Binding-site contacts:
Ligand atom C8 contacts residue TRP47 of chain 17.E at 4.0 Å (hydrophobic).
Ligand atom C2' contacts residue LYS143 of chain 17.E at 4.5 Å.
Ligand atom C2 contacts residue TRP47 of chain 17.E at 3.8 Å (hydrophobic).
Ligand atom N9 contacts residue TRP47 of chain 17.E at 4.0 Å.
Ligand atom N7 contacts residue LYS143 of chain 17.E at 3.7 Å.
Ligand atom N6 contacts residue TRP47 of chain 17.E at 4.2 Å.
Ligand atom N9 contacts residue GLU140 of chain 17.E at 4.1 Å.
Ligand atom O4' contacts residue GLU140 of chain 17.E at 4.1 Å.
Ligand atom C5 contacts residue TRP47 of chain 17.E at 4.0 Å (hydrophobic).
Ligand atom O4' contacts residue TRP47 of chain 17.E at 4.0 Å.
Ligand atom C6 contacts residue TRP47 of chain 17.E at 3.9 Å (hydrophobic).
Ligand atom C2' contacts residue GLU140 of chain 17.E at 3.5 Å.
Ligand atom C1' contacts residue GLU140 of chain 17.E at 3.2 Å.
Ligand atom N1 contacts residue TRP47 of chain 17.E at 3.8 Å.
Ligand atom C1' contacts residue TRP47 of chain 17.E at 4.3 Å (hydrophobic).
Ligand atom N7 contacts residue TRP47 of chain 17.E at 4.0 Å.
Ligand atom O4' contacts residue LYS143 of chain 17.E at 4.2 Å.
Ligand atom C8 contacts residue GLU140 of chain 17.E at 4.1 Å.
Ligand atom C4 contacts residue TRP47 of chain 17.E at 3.9 Å (hydrophobic).
Ligand atom O2' contacts residue GLU140 of chain 17.E at 3.0 Å (salt-bridge).
Ligand atom C8 contacts residue LYS143 of chain 17.E at 2.8 Å.
Ligand atom N3 contacts residue TRP47 of chain 17.E at 3.9 Å.
Ligand atom OP1 contacts residue LYS45 of chain 28.F at 4.3 Å.
Ligand atom N9 contacts residue LYS143 of chain 17.E at 3.8 Å.
Ligand atom C1' contacts residue LYS143 of chain 17.E at 4.0 Å.

A small-molecule ligand and the protein it binds are described below.
Small molecule (SMILES): Nc1ncnc2c1ncn2[C@@H]1O[C@H](COP(=O)=O)[C@@H](O[P](=O)(O)OC[C@H]2O[C@@H](n3ccc(=O)[nH]c3=O)[C@H](O)[C@@H]2O)[C@H]1O

Sequence of chain 17.E:
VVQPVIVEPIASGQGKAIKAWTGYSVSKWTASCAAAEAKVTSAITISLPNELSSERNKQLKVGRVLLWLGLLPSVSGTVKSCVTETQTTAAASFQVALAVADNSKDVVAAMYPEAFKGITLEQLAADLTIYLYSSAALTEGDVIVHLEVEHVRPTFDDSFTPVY

Sequence of chain 28.F:
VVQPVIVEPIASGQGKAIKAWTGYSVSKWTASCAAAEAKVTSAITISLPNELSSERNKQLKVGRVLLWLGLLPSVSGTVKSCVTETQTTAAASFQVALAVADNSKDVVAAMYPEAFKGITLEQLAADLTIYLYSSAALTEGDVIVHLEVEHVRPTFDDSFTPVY